A protein and the small-molecule ligand that binds it are described below.
Small molecule (SMILES): OC[C@H]1O[C@@H](S[C@@H]2O[C@H](CSCc3cn(C[C@H]4O[C@H](O[C@H]5O[C@H](Cn6cc(CSC[C@H]7O[C@@H](S[C@@H]8O[C@H](CO)[C@H](O)[C@H](O)[C@H]8O)[C@H](O)[C@@H](O)[C@@H]7O)nn6)[C@@H](O)[C@H](O)[C@H]5O)[C@H](O)[C@@H](O)[C@@H]4O)nn3)[C@@H](O)[C@H](O)[C@H]2O)[C@H](O)[C@@H](O)[C@H]1O

Binding-site contacts:
Ligand atom O3 contacts residue ASP83 of chain 1.C at 2.6 Å (salt-bridge).
Ligand atom C1 contacts residue SER211 of chain 1.C at 4.1 Å.
Ligand atom O3 contacts residue TYR125 of chain 1.C at 4.0 Å.
Ligand atom C6 contacts residue ASP80 of chain 1.C at 4.0 Å.
Ligand atom O6 contacts residue ASP80 of chain 1.C at 3.3 Å (salt-bridge).
Ligand atom C3 contacts residue GLY104 of chain 1.C at 4.4 Å.
Ligand atom C6 contacts residue ALA82 of chain 1.C at 4.4 Å (hydrophobic).
Ligand atom O3 contacts residue GLY104 of chain 1.C at 3.0 Å (h-bond).
Ligand atom C2 contacts residue ASN127 of chain 1.C at 4.3 Å.
Ligand atom C3 contacts residue ASP83 of chain 1.C at 3.5 Å.
Ligand atom O4 contacts residue GLY214 of chain 1.C at 3.9 Å.
Ligand atom O4 contacts residue GLY103 of chain 1.C at 4.4 Å.
Ligand atom C3 contacts residue SER211 of chain 1.C at 4.4 Å.
Ligand atom C5 contacts residue TYR125 of chain 1.C at 3.6 Å (hydrophobic).
Ligand atom O2 contacts residue GLU129 of chain 1.C at 3.9 Å.
Ligand atom O3 contacts residue ASN127 of chain 1.C at 3.0 Å (h-bond).
Ligand atom C6 contacts residue GLY213 of chain 1.C at 4.2 Å.
Ligand atom C4 contacts residue SER211 of chain 1.C at 3.8 Å.
Ligand atom C4 contacts residue ALA82 of chain 1.C at 4.2 Å (hydrophobic).
Ligand atom O4 contacts residue SER211 of chain 1.C at 2.7 Å (h-bond).
Ligand atom C5 contacts residue SER211 of chain 1.C at 3.9 Å.
Ligand atom O4 contacts residue ASP83 of chain 1.C at 2.8 Å (salt-bridge).
Ligand atom O6 contacts residue GLY213 of chain 1.C at 4.5 Å.
Ligand atom C4 contacts residue TYR125 of chain 1.C at 3.8 Å (hydrophobic).
Ligand atom O2 contacts residue ASN127 of chain 1.C at 3.7 Å.
Ligand atom C3 contacts residue TYR125 of chain 1.C at 3.6 Å (hydrophobic).
Ligand atom C4 contacts residue ASP83 of chain 1.C at 3.4 Å.
Ligand atom C6 contacts residue GLY214 of chain 1.C at 3.6 Å.
Ligand atom O6 contacts residue TYR125 of chain 1.C at 3.6 Å.
Ligand atom C6 contacts residue TYR125 of chain 1.C at 3.7 Å (hydrophobic).
Ligand atom O5 contacts residue SER211 of chain 1.C at 3.3 Å (h-bond).
Ligand atom S1 contacts residue SER211 of chain 1.C at 4.4 Å.
Ligand atom O6 contacts residue GLY214 of chain 1.C at 4.4 Å.
Ligand atom O3 contacts residue GLY103 of chain 1.C at 3.6 Å.
Ligand atom O4 contacts residue ALA82 of chain 1.C at 3.8 Å.
Ligand atom C3 contacts residue ASN127 of chain 1.C at 3.6 Å.
Ligand atom C6 contacts residue SER211 of chain 1.C at 4.0 Å.
Ligand atom C2 contacts residue SER211 of chain 1.C at 4.0 Å.

Sequence of chain 1.C:
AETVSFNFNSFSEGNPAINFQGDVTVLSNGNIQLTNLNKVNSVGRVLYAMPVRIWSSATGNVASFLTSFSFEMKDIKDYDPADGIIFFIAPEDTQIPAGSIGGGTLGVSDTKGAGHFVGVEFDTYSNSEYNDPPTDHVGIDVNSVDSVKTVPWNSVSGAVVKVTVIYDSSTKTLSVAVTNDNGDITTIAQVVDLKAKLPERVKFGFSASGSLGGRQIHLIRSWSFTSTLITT